A small-molecule ligand and the protein it binds are described below.
Small molecule (SMILES): CC(C)C[C@H](NC(=O)[C@H](CC(N)=O)NC(=O)[C@H](CC(C)C)NC(=O)[C@@H](NC(=O)[C@@H](NC(=O)[C@@H]1CCCN1C(=O)[C@H](CCCN=C(N)N)NC(=O)[C@H](CCCCN)NC(=O)[C@@H]1CCCN1)[C@@H](C)O)[C@@H](C)O)C(=O)N[C@@H](Cc1ccccc1)C(=O)O

Sequence of chain 1.A:
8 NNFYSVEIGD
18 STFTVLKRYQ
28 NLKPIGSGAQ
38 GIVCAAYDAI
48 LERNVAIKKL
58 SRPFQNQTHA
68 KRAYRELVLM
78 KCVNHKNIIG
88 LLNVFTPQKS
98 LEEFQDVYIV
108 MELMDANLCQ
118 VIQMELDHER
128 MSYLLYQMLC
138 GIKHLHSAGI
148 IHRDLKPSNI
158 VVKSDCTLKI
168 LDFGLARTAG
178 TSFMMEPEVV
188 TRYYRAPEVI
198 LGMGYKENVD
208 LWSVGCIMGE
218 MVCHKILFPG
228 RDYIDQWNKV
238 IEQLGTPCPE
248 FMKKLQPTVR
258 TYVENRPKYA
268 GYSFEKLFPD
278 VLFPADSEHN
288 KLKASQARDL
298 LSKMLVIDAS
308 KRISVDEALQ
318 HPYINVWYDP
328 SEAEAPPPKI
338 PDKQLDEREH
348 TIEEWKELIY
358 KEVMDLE

Binding-site contacts:
Ligand atom C contacts residue ASP162 of chain 1.A at 3.5 Å.
Ligand atom NH2 contacts residue GLU329 of chain 1.A at 2.4 Å (salt-bridge).
Ligand atom O contacts residue ASP162 of chain 1.A at 3.0 Å.
Ligand atom CB contacts residue ARG127 of chain 1.A at 3.4 Å.
Ligand atom CB contacts residue LYS160 of chain 1.A at 3.8 Å.
Ligand atom C contacts residue GLN117 of chain 1.A at 3.8 Å.
Ligand atom CZ contacts residue GLU329 of chain 1.A at 3.1 Å.
Ligand atom O contacts residue SER161 of chain 1.A at 3.5 Å (h-bond).
Ligand atom N contacts residue TRP324 of chain 1.A at 3.5 Å.
Ligand atom O contacts residue CYS163 of chain 1.A at 3.7 Å.
Ligand atom CG contacts residue TYR130 of chain 1.A at 3.9 Å (hydrophobic).
Ligand atom CG contacts residue TRP324 of chain 1.A at 3.7 Å (hydrophobic).
Ligand atom NH1 contacts residue GLU329 of chain 1.A at 2.9 Å (salt-bridge).
Ligand atom N contacts residue SER161 of chain 1.A at 2.7 Å (h-bond).
Ligand atom O contacts residue TRP324 of chain 1.A at 3.6 Å.
Ligand atom C contacts residue SER161 of chain 1.A at 3.5 Å.
Ligand atom CG contacts residue GLU126 of chain 1.A at 3.8 Å.
Ligand atom CD1 contacts residue MET121 of chain 1.A at 3.9 Å (hydrophobic).
Ligand atom CG contacts residue ARG127 of chain 1.A at 3.8 Å.
Ligand atom O contacts residue MET121 of chain 1.A at 3.4 Å (h-bond).
Ligand atom NE contacts residue TYR130 of chain 1.A at 3.8 Å.
Ligand atom CD1 contacts residue VAL159 of chain 1.A at 3.5 Å (hydrophobic).
Ligand atom O contacts residue GLN117 of chain 1.A at 3.7 Å.
Ligand atom CB contacts residue CYS163 of chain 1.A at 3.8 Å (hydrophobic).
Ligand atom NH2 contacts residue TRP324 of chain 1.A at 2.7 Å (h-bond).
Ligand atom NH2 contacts residue ASP326 of chain 1.A at 3.8 Å.
Ligand atom CA contacts residue TRP324 of chain 1.A at 3.7 Å (hydrophobic).
Ligand atom CA contacts residue ASP162 of chain 1.A at 3.7 Å.
Ligand atom NH1 contacts residue TYR130 of chain 1.A at 3.9 Å.
Ligand atom O contacts residue SER161 of chain 1.A at 3.8 Å.
Ligand atom CZ contacts residue TRP324 of chain 1.A at 3.8 Å (hydrophobic).
Ligand atom CB contacts residue SER161 of chain 1.A at 3.6 Å.
Ligand atom CD1 contacts residue CYS163 of chain 1.A at 3.9 Å (hydrophobic).
Ligand atom CD contacts residue TYR130 of chain 1.A at 3.5 Å (hydrophobic).
Ligand atom O contacts residue ARG127 of chain 1.A at 3.4 Å (salt-bridge).
Ligand atom OG1 contacts residue ARG127 of chain 1.A at 3.4 Å (salt-bridge).
Ligand atom CA contacts residue SER161 of chain 1.A at 3.6 Å.
Ligand atom C contacts residue TRP324 of chain 1.A at 3.5 Å (hydrophobic).
Ligand atom CD1 contacts residue ARG127 of chain 1.A at 3.8 Å.
Ligand atom CA contacts residue SER161 of chain 1.A at 3.5 Å.